Sequence of chain 1.A:
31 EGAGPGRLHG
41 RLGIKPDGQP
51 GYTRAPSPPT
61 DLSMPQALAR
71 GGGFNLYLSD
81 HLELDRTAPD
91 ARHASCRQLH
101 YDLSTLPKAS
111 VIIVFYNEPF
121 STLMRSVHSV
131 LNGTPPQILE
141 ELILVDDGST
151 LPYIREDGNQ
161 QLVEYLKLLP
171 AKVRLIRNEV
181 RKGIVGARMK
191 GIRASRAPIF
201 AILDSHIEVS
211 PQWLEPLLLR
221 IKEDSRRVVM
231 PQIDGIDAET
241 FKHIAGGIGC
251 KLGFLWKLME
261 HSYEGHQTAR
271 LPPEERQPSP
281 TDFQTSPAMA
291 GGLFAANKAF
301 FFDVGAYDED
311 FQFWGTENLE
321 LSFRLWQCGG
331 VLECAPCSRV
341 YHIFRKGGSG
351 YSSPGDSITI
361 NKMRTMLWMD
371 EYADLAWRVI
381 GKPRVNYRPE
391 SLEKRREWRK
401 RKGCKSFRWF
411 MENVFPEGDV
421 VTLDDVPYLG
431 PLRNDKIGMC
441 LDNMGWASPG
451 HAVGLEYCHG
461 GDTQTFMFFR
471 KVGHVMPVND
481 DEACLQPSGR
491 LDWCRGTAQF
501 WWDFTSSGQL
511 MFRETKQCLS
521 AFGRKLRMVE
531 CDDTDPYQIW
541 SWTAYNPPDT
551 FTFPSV

Binding-site contacts:
Ligand atom CD contacts residue GLY246 of chain 1.A at 3.4 Å.
Ligand atom CB contacts residue TYR351 of chain 1.A at 3.5 Å (hydrophobic).
Ligand atom CG2 contacts residue TYR351 of chain 1.A at 3.4 Å (hydrophobic).
Ligand atom CE contacts residue PHE344 of chain 1.A at 3.2 Å (hydrophobic).
Ligand atom CG contacts residue SER262 of chain 1.A at 3.4 Å.
Ligand atom O contacts residue NGA1 of chain 1.G at 3.6 Å.
Ligand atom N contacts residue TRP314 of chain 1.A at 3.1 Å.
Ligand atom N contacts residue UDP1 of chain 1.C at 2.7 Å (h-bond).
Ligand atom O contacts residue UDP1 of chain 1.C at 3.2 Å (h-bond).
Ligand atom CA contacts residue TRP314 of chain 1.A at 3.4 Å (hydrophobic).
Ligand atom O contacts residue PHE344 of chain 1.A at 3.0 Å.
Ligand atom OG1 contacts residue NGA1 of chain 1.G at 1.4 Å.
Ligand atom C contacts residue PHE344 of chain 1.A at 3.8 Å (hydrophobic).
Ligand atom OG1 contacts residue SER349 of chain 1.A at 3.3 Å.
Ligand atom CB contacts residue GLY247 of chain 1.A at 3.1 Å.
Ligand atom C contacts residue UDP1 of chain 1.C at 3.6 Å.
Ligand atom CG contacts residue GLY247 of chain 1.A at 2.8 Å.
Ligand atom OG1 contacts residue UDP1 of chain 1.C at 3.2 Å (h-bond).
Ligand atom O contacts residue GLY247 of chain 1.A at 3.5 Å (h-bond).
Ligand atom CG2 contacts residue NGA1 of chain 1.G at 3.0 Å.
Ligand atom CA contacts residue NGA1 of chain 1.G at 3.7 Å.
Ligand atom C contacts residue GLY247 of chain 1.A at 3.6 Å.
Ligand atom CB contacts residue SER262 of chain 1.A at 3.5 Å.
Ligand atom NZ contacts residue ILE244 of chain 1.A at 3.5 Å.
Ligand atom CG2 contacts residue GLU260 of chain 1.A at 3.1 Å.
Ligand atom CA contacts residue UDP1 of chain 1.C at 3.5 Å.
Ligand atom CE contacts residue GLY235 of chain 1.A at 3.7 Å.
Ligand atom CB contacts residue UDP1 of chain 1.C at 3.3 Å.
Ligand atom CG contacts residue ILE248 of chain 1.A at 3.2 Å (hydrophobic).
Ligand atom NZ contacts residue ILE248 of chain 1.A at 3.3 Å (h-bond).
Ligand atom CA contacts residue PHE344 of chain 1.A at 3.6 Å (hydrophobic).
Ligand atom CB contacts residue ILE248 of chain 1.A at 3.0 Å (hydrophobic).
Ligand atom N contacts residue GLY247 of chain 1.A at 2.7 Å (h-bond).
Ligand atom CA contacts residue GLY247 of chain 1.A at 3.4 Å.
Ligand atom C contacts residue TRP314 of chain 1.A at 3.6 Å (hydrophobic).
Ligand atom CB contacts residue NGA1 of chain 1.G at 2.7 Å.
Ligand atom CG2 contacts residue SER353 of chain 1.A at 3.4 Å.
Ligand atom NZ contacts residue GLY235 of chain 1.A at 3.4 Å.
Ligand atom O contacts residue TRP314 of chain 1.A at 3.8 Å.
Ligand atom N contacts residue PHE344 of chain 1.A at 3.5 Å.

This protein binds this small molecule.
Small molecule (SMILES): C[C@@H](O)[C@H](N)C(=O)N[C@H](C(=O)N[C@H](C(=O)N[C@H](C(=O)N[C@@H](CCCC[NH3+])C(=O)N[C@@H](CCCC[NH3+])C(=O)N1CCC[C@H]1C=O)[C@@H](C)O)[C@@H](C)O)[C@@H](C)O